Sequence of chain 2.A:
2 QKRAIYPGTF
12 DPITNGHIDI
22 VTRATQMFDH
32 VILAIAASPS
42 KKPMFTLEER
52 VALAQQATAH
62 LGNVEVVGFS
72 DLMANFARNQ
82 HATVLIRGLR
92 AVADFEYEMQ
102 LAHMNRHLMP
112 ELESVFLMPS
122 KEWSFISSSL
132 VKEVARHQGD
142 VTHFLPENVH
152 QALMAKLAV

Sequence of chain 3.A:
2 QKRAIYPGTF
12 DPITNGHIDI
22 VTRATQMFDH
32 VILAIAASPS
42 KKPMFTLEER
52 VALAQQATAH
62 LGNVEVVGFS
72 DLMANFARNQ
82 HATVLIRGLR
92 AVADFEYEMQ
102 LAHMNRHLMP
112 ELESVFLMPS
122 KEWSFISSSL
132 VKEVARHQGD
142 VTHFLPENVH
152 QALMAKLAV

Binding-site contacts:
Ligand atom C9 contacts residue GLU134 of chain 3.A at 3.8 Å.
Ligand atom C1 contacts residue MET74 of chain 2.A at 4.3 Å (hydrophobic).
Ligand atom C11 contacts residue MET74 of chain 2.A at 4.1 Å (hydrophobic).
Ligand atom O5 contacts residue LEU73 of chain 2.A at 3.6 Å.
Ligand atom C6 contacts residue LEU73 of chain 2.A at 3.3 Å (hydrophobic).
Ligand atom N10 contacts residue LEU73 of chain 2.A at 3.3 Å.
Ligand atom C7 contacts residue LEU73 of chain 2.A at 3.8 Å (hydrophobic).
Ligand atom C2 contacts residue LEU131 of chain 3.A at 4.1 Å (hydrophobic).
Ligand atom C6 contacts residue MET74 of chain 2.A at 3.4 Å (hydrophobic).
Ligand atom C2 contacts residue VAL135 of chain 3.A at 3.6 Å (hydrophobic).
Ligand atom N8 contacts residue GLU134 of chain 3.A at 2.9 Å (salt-bridge).
Ligand atom N8 contacts residue LEU73 of chain 2.A at 4.1 Å.
Ligand atom C7 contacts residue GLU134 of chain 3.A at 4.0 Å.
Ligand atom O5 contacts residue MET74 of chain 2.A at 3.3 Å.
Ligand atom C4 contacts residue ASN106 of chain 2.A at 3.2 Å.
Ligand atom N10 contacts residue MET74 of chain 2.A at 2.9 Å (h-bond).
Ligand atom C2 contacts residue MET105 of chain 2.A at 4.0 Å (hydrophobic).
Ligand atom C3 contacts residue LEU73 of chain 2.A at 4.4 Å (hydrophobic).
Ligand atom C3 contacts residue VAL135 of chain 3.A at 3.9 Å (hydrophobic).
Ligand atom O5 contacts residue ALA75 of chain 2.A at 3.1 Å (h-bond).
Ligand atom C4 contacts residue LEU73 of chain 2.A at 3.6 Å (hydrophobic).
Ligand atom C1 contacts residue LEU73 of chain 2.A at 4.2 Å (hydrophobic).
Ligand atom O5 contacts residue ASN106 of chain 2.A at 2.5 Å (h-bond).
Ligand atom C11 contacts residue ASP72 of chain 2.A at 4.0 Å.
Ligand atom C11 contacts residue LEU73 of chain 2.A at 4.2 Å (hydrophobic).
Ligand atom C3 contacts residue GLU134 of chain 3.A at 4.0 Å.
Ligand atom C2 contacts residue LEU102 of chain 2.A at 4.3 Å (hydrophobic).
Ligand atom C1 contacts residue VAL135 of chain 3.A at 4.3 Å (hydrophobic).
Ligand atom C4 contacts residue MET74 of chain 2.A at 3.6 Å (hydrophobic).
Ligand atom C3 contacts residue LEU131 of chain 3.A at 4.1 Å (hydrophobic).
Ligand atom C9 contacts residue LEU73 of chain 2.A at 3.8 Å (hydrophobic).
Ligand atom C1 contacts residue MET105 of chain 2.A at 4.1 Å (hydrophobic).
Ligand atom C7 contacts residue MET74 of chain 2.A at 4.0 Å (hydrophobic).
Ligand atom N8 contacts residue MET74 of chain 2.A at 4.4 Å.
Ligand atom C1 contacts residue ASN106 of chain 2.A at 3.2 Å.
Ligand atom C4 contacts residue ALA75 of chain 2.A at 4.4 Å (hydrophobic).
Ligand atom C9 contacts residue MET74 of chain 2.A at 3.9 Å (hydrophobic).
Ligand atom C11 contacts residue HIS138 of chain 3.A at 4.1 Å.
Ligand atom C1 contacts residue LEU109 of chain 2.A at 4.2 Å (hydrophobic).
Ligand atom C11 contacts residue GLU134 of chain 3.A at 3.9 Å.

A protein and the small-molecule ligand that binds it are described below.
Small molecule (SMILES): Cc1nc2cccc(O)c2[nH]1